Sequence of chain 3.A:
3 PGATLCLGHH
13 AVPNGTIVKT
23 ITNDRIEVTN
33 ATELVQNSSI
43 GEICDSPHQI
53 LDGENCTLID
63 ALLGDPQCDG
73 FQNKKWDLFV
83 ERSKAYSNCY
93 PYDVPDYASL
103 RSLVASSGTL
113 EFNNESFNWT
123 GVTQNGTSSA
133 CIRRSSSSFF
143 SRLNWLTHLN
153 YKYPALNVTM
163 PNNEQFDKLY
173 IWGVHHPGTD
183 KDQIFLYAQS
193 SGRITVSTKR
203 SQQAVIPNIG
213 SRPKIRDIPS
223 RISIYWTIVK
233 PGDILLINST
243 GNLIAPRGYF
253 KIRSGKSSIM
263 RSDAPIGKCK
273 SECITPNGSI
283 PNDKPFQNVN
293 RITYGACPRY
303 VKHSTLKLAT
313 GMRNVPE

Binding-site contacts:
Ligand atom N2 contacts residue VAL291 of chain 3.A at 3.7 Å.
Ligand atom C8 contacts residue ASN39 of chain 3.A at 3.6 Å.
Ligand atom C3 contacts residue ASN279 of chain 3.A at 3.8 Å.
Ligand atom C7 contacts residue VAL291 of chain 3.A at 4.4 Å (hydrophobic).
Ligand atom N2 contacts residue ASN279 of chain 3.A at 3.0 Å (h-bond).
Ligand atom C5 contacts residue ASN279 of chain 3.A at 3.6 Å.
Ligand atom C8 contacts residue ASN279 of chain 3.A at 4.5 Å.
Ligand atom C3 contacts residue VAL291 of chain 3.A at 4.2 Å (hydrophobic).
Ligand atom C5 contacts residue VAL291 of chain 3.A at 4.4 Å (hydrophobic).
Ligand atom C1 contacts residue ASN292 of chain 3.A at 4.1 Å.
Ligand atom C2 contacts residue VAL291 of chain 3.A at 4.0 Å (hydrophobic).
Ligand atom C2 contacts residue ASN279 of chain 3.A at 2.4 Å.
Ligand atom O5 contacts residue VAL291 of chain 3.A at 4.4 Å.
Ligand atom C8 contacts residue GLU69 of chain 3.B at 4.2 Å.
Ligand atom C4 contacts residue ASN279 of chain 3.A at 4.2 Å.
Ligand atom C1 contacts residue ASN279 of chain 3.A at 1.4 Å.
Ligand atom C7 contacts residue ASN279 of chain 3.A at 3.3 Å.
Ligand atom C6 contacts residue ASN292 of chain 3.A at 3.9 Å.
Ligand atom O7 contacts residue ASN279 of chain 3.A at 3.1 Å (h-bond).
Ligand atom C8 contacts residue VAL291 of chain 3.A at 4.2 Å (hydrophobic).
Ligand atom O5 contacts residue ASN279 of chain 3.A at 2.4 Å (h-bond).
Ligand atom C6 contacts residue GLU69 of chain 3.B at 4.4 Å.
Ligand atom O5 contacts residue ASN292 of chain 3.A at 3.6 Å.
Ligand atom C1 contacts residue VAL291 of chain 3.A at 3.6 Å (hydrophobic).
Ligand atom C5 contacts residue ASN292 of chain 3.A at 3.8 Å.

Sequence of chain 3.B:
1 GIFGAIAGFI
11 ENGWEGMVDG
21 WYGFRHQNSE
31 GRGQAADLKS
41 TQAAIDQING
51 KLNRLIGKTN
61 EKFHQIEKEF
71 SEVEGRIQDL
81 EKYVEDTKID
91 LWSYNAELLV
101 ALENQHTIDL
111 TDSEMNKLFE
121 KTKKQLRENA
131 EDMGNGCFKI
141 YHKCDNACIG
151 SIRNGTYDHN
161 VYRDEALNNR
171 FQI

A small-molecule ligand and the protein it binds are described below.
Small molecule (SMILES): CC(=O)N[C@H]1[C@H](O[C@H]2[C@H](O)[C@@H](NC(C)=O)CO[C@@H]2CO)O[C@H](CO)[C@@H](O)[C@@H]1O